The protein below binds the small molecule below.
Small molecule (SMILES): CC(C)CCC[C@@H](C)[C@H]1CC[C@H]2[C@@H]3CC=C4C[C@@H](O)CC[C@]4(C)[C@H]3CC[C@]12C

Binding-site contacts:
Ligand atom C12 contacts residue MET463 of chain 1.B at 3.9 Å (hydrophobic).
Ligand atom C18 contacts residue VAL465 of chain 1.B at 3.5 Å (hydrophobic).
Ligand atom C2 contacts residue CLR1 of chain 1.Y at 4.3 Å.
Ligand atom C27 contacts residue MET463 of chain 1.B at 4.5 Å (hydrophobic).
Ligand atom C19 contacts residue PHE462 of chain 1.B at 4.1 Å (hydrophobic).
Ligand atom C27 contacts residue CYS466 of chain 1.B at 4.3 Å (hydrophobic).
Ligand atom C21 contacts residue CLR1 of chain 1.Y at 3.4 Å.
Ligand atom C20 contacts residue MET463 of chain 1.B at 4.3 Å (hydrophobic).
Ligand atom C23 contacts residue CYS466 of chain 1.B at 3.5 Å (hydrophobic).
Ligand atom C21 contacts residue CYS466 of chain 1.B at 4.5 Å (hydrophobic).
Ligand atom C1 contacts residue CLR1 of chain 1.Y at 4.2 Å.
Ligand atom O1 contacts residue LEU232 of chain 1.B at 4.0 Å.
Ligand atom C11 contacts residue VAL465 of chain 1.B at 4.5 Å (hydrophobic).
Ligand atom O1 contacts residue PHE229 of chain 1.B at 4.0 Å.
Ligand atom C12 contacts residue CLR1 of chain 1.Y at 4.2 Å.
Ligand atom C2 contacts residue PHE462 of chain 1.B at 3.8 Å (hydrophobic).
Ligand atom C14 contacts residue CLR1 of chain 1.Y at 4.4 Å.
Ligand atom C20 contacts residue CYS466 of chain 1.B at 3.8 Å (hydrophobic).
Ligand atom C17 contacts residue CLR1 of chain 1.Y at 4.3 Å.
Ligand atom C18 contacts residue CYS466 of chain 1.B at 4.3 Å (hydrophobic).
Ligand atom C12 contacts residue PHE462 of chain 1.B at 4.5 Å (hydrophobic).
Ligand atom C11 contacts residue PHE462 of chain 1.B at 4.0 Å (hydrophobic).
Ligand atom C21 contacts residue MET463 of chain 1.B at 3.6 Å (hydrophobic).
Ligand atom C22 contacts residue CYS466 of chain 1.B at 4.0 Å (hydrophobic).
Ligand atom C1 contacts residue PHE462 of chain 1.B at 4.2 Å (hydrophobic).
Ligand atom C19 contacts residue PHE229 of chain 1.B at 4.4 Å (hydrophobic).

Sequence of chain 1.B:
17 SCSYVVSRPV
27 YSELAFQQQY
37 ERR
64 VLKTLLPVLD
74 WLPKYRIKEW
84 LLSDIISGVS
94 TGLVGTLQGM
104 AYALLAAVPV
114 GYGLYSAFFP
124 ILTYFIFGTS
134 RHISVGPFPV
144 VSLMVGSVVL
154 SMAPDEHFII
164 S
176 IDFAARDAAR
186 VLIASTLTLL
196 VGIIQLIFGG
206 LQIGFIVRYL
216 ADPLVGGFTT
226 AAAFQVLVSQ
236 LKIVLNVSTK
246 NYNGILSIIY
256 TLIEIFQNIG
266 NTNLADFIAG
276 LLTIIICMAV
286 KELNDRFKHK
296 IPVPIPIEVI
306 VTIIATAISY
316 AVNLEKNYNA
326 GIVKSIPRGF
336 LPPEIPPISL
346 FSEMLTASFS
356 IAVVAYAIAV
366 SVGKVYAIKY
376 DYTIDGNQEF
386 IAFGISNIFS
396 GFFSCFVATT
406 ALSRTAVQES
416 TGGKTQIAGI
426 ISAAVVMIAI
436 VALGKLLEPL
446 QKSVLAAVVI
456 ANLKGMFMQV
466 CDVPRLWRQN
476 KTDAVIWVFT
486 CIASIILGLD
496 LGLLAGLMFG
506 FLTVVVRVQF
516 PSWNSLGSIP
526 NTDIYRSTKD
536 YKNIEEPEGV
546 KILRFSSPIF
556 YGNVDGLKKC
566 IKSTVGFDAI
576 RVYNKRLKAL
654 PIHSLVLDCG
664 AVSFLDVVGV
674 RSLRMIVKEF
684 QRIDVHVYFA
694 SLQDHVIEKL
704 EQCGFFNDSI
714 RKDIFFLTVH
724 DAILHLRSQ